Sequence of chain 1.A:
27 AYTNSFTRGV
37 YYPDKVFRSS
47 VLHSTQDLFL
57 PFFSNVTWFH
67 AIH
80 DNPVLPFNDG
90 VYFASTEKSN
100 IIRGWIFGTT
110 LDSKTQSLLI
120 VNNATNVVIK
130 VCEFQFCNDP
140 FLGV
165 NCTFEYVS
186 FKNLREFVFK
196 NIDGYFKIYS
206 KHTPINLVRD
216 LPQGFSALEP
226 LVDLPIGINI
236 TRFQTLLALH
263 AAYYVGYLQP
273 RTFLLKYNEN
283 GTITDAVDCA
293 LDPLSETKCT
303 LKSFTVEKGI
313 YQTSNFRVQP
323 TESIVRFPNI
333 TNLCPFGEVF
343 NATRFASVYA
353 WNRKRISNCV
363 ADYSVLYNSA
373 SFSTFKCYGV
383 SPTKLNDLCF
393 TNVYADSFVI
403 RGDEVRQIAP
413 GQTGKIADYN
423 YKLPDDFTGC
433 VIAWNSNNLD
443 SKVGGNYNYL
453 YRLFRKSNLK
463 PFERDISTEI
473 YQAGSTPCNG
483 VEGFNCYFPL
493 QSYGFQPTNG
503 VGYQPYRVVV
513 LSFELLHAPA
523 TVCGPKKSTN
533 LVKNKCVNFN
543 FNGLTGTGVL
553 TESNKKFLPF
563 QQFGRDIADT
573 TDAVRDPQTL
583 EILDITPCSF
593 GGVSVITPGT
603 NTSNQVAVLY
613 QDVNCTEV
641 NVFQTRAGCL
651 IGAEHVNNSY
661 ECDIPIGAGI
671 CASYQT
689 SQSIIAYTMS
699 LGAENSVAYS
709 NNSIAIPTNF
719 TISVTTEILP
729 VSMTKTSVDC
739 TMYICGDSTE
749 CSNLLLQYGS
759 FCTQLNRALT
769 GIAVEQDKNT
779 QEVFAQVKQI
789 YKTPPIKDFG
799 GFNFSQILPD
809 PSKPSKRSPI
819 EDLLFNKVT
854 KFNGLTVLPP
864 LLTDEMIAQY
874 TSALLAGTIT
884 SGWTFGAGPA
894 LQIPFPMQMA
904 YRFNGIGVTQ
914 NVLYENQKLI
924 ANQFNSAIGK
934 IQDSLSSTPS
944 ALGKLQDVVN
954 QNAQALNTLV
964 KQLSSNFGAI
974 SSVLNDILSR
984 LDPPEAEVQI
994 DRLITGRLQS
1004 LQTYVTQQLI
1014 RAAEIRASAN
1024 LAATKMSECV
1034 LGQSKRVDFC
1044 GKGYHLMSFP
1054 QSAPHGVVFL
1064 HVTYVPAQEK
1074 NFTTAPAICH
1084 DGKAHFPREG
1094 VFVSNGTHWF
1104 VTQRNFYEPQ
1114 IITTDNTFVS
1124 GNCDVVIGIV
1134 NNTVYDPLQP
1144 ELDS

Binding-site contacts:
Ligand atom N2 contacts residue ASN1134 of chain 1.A at 3.2 Å (h-bond).
Ligand atom O7 contacts residue ILE1132 of chain 1.A at 4.0 Å.
Ligand atom C5 contacts residue ASN1134 of chain 1.A at 3.7 Å.
Ligand atom C3 contacts residue ASN1134 of chain 1.A at 3.7 Å.
Ligand atom C4 contacts residue ASN1134 of chain 1.A at 4.2 Å.
Ligand atom O5 contacts residue ASN1134 of chain 1.A at 2.4 Å (h-bond).
Ligand atom C1 contacts residue ASN1134 of chain 1.A at 1.4 Å.
Ligand atom C8 contacts residue ASN1134 of chain 1.A at 3.5 Å.
Ligand atom C7 contacts residue ASN1134 of chain 1.A at 3.7 Å.
Ligand atom C2 contacts residue ASN1134 of chain 1.A at 2.4 Å.
Ligand atom O3 contacts residue ASN1134 of chain 1.A at 4.0 Å.

The small molecule below binds the protein below.
Small molecule (SMILES): CC(=O)N[C@@H]1[C@@H](O)[C@H](O)[C@@H](CO)O[C@H]1O